This small molecule binds to this protein.
Small molecule (SMILES): CN(C)C(=O)Oc1cccc(N)c1

Sequence of chain 1.B:
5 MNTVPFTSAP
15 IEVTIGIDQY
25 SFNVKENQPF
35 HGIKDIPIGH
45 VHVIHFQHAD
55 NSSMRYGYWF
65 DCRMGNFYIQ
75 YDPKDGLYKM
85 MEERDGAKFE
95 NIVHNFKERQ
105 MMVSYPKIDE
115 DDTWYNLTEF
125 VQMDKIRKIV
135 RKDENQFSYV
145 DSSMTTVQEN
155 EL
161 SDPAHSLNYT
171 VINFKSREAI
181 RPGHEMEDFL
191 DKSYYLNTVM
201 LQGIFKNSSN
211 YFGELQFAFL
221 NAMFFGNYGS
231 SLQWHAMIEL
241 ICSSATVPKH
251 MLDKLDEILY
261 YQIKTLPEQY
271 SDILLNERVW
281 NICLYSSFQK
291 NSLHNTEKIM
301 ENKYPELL

Binding-site contacts:
Ligand atom N contacts residue ILE96 of chain 1.B at 4.5 Å.
Ligand atom N contacts residue THR11 of chain 1.B at 3.1 Å (h-bond).
Ligand atom O1 contacts residue PHE100 of chain 1.B at 3.8 Å.
Ligand atom C contacts residue THR11 of chain 1.B at 3.7 Å.
Ligand atom C1 contacts residue PRO9 of chain 1.B at 4.2 Å (hydrophobic).
Ligand atom O contacts residue THR11 of chain 1.B at 3.6 Å.
Ligand atom C5 contacts residue ILE96 of chain 1.B at 4.4 Å (hydrophobic).
Ligand atom C3 contacts residue PHE100 of chain 1.B at 3.7 Å (hydrophobic).
Ligand atom O1 contacts residue ILE96 of chain 1.B at 4.0 Å.
Ligand atom C8 contacts residue THR11 of chain 1.B at 3.9 Å.
Ligand atom C contacts residue TYR72 of chain 1.B at 3.4 Å (hydrophobic).
Ligand atom C1 contacts residue THR11 of chain 1.B at 4.1 Å.
Ligand atom O1 contacts residue THR11 of chain 1.B at 4.1 Å.
Ligand atom C2 contacts residue THR11 of chain 1.B at 3.4 Å.
Ligand atom C4 contacts residue PHE100 of chain 1.B at 4.3 Å (hydrophobic).
Ligand atom C4 contacts residue ILE96 of chain 1.B at 3.6 Å (hydrophobic).
Ligand atom N contacts residue TYR72 of chain 1.B at 3.9 Å.
Ligand atom N1 contacts residue THR11 of chain 1.B at 4.3 Å.
Ligand atom C8 contacts residue PHE100 of chain 1.B at 4.1 Å (hydrophobic).
Ligand atom C1 contacts residue ILE96 of chain 1.B at 3.4 Å (hydrophobic).
Ligand atom C1 contacts residue TYR72 of chain 1.B at 3.9 Å (hydrophobic).